Sequence of chain 1.B:
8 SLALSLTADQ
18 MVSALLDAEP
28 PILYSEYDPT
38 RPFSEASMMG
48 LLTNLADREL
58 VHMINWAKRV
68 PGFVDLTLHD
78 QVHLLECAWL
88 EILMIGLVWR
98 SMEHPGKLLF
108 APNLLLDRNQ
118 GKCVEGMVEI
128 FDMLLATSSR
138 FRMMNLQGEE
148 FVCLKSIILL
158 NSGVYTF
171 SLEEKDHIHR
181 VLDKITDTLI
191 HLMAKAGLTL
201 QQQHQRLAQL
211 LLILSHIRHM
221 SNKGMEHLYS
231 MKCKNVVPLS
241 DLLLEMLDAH

Binding-site contacts:
Ligand atom CD contacts residue LEU75 of chain 1.B at 4.0 Å (hydrophobic).
Ligand atom OE1 contacts residue LEU75 of chain 1.B at 3.5 Å.
Ligand atom O contacts residue ILE61 of chain 1.B at 4.1 Å.
Ligand atom N contacts residue GLU245 of chain 1.B at 2.9 Å (salt-bridge).
Ligand atom CD2 contacts residue ILE61 of chain 1.B at 3.7 Å (hydrophobic).
Ligand atom CD1 contacts residue VAL79 of chain 1.B at 3.7 Å (hydrophobic).
Ligand atom O contacts residue LYS65 of chain 1.B at 2.6 Å (salt-bridge).
Ligand atom N contacts residue GLU245 of chain 1.B at 3.8 Å.
Ligand atom CB contacts residue ILE61 of chain 1.B at 3.9 Å (hydrophobic).
Ligand atom C contacts residue LYS65 of chain 1.B at 3.8 Å.
Ligand atom CB contacts residue LEU75 of chain 1.B at 3.9 Å (hydrophobic).
Ligand atom CD2 contacts residue VAL79 of chain 1.B at 3.5 Å (hydrophobic).
Ligand atom CB contacts residue LYS65 of chain 1.B at 4.1 Å.
Ligand atom N contacts residue LYS65 of chain 1.B at 3.4 Å (salt-bridge).
Ligand atom CG contacts residue ILE61 of chain 1.B at 4.1 Å (hydrophobic).
Ligand atom CG2 contacts residue LEU242 of chain 1.B at 3.9 Å (hydrophobic).
Ligand atom CA contacts residue LYS65 of chain 1.B at 3.4 Å.
Ligand atom CD1 contacts residue ASP241 of chain 1.B at 3.5 Å.
Ligand atom CB contacts residue GLU245 of chain 1.B at 3.5 Å.
Ligand atom C contacts residue ILE61 of chain 1.B at 4.1 Å (hydrophobic).
Ligand atom N contacts residue LEU242 of chain 1.B at 4.2 Å.
Ligand atom CD1 contacts residue GLN78 of chain 1.B at 3.8 Å.
Ligand atom CD1 contacts residue ILE61 of chain 1.B at 3.6 Å (hydrophobic).
Ligand atom CD2 contacts residue GLU83 of chain 1.B at 3.7 Å.
Ligand atom CA contacts residue LYS65 of chain 1.B at 3.7 Å.
Ligand atom N contacts residue GLU245 of chain 1.B at 3.7 Å.
Ligand atom CD1 contacts residue LEU242 of chain 1.B at 3.7 Å (hydrophobic).
Ligand atom CD2 contacts residue LEU82 of chain 1.B at 3.8 Å (hydrophobic).
Ligand atom CA contacts residue GLU245 of chain 1.B at 3.8 Å.
Ligand atom CA contacts residue GLU245 of chain 1.B at 3.6 Å.
Ligand atom C contacts residue GLU245 of chain 1.B at 3.7 Å.
Ligand atom CB contacts residue GLN78 of chain 1.B at 4.2 Å.
Ligand atom CB contacts residue LEU242 of chain 1.B at 3.9 Å (hydrophobic).
Ligand atom CD1 contacts residue LEU82 of chain 1.B at 3.7 Å (hydrophobic).
Ligand atom CD2 contacts residue MET246 of chain 1.B at 4.0 Å (hydrophobic).
Ligand atom CD1 contacts residue GLU245 of chain 1.B at 3.8 Å.
Ligand atom CG contacts residue LEU75 of chain 1.B at 3.9 Å (hydrophobic).
Ligand atom CD2 contacts residue GLN78 of chain 1.B at 4.0 Å.
Ligand atom CG1 contacts residue GLU245 of chain 1.B at 3.3 Å.
Ligand atom N contacts residue ILE61 of chain 1.B at 4.1 Å.

A small-molecule ligand and the protein it binds are described below.
Small molecule (SMILES): CC[C@H](C)[C@H](NC(=O)[C@H](C)N)C(=O)N[C@@H](CC(C)C)C(=O)N[C@@H](C)C(=O)N[C@@H](CCCN=C(N)N)C(=O)N[C@@H](CC(C)C)C(=O)N[C@@H](CC(C)C)C(=O)N[C@@H](CCC(N)=O)C(=O)N[C@H](C=O)CC(=O)O